Binding-site contacts:
Ligand atom O contacts residue PHE26 of chain 1.A at 3.4 Å.
Ligand atom O contacts residue LEU37 of chain 1.D at 3.5 Å.
Ligand atom O contacts residue PRO108 of chain 1.D at 3.2 Å (h-bond).
Ligand atom NH2 contacts residue GLU21 of chain 1.A at 2.8 Å (salt-bridge).
Ligand atom O contacts residue PHE26 of chain 1.A at 3.4 Å.
Ligand atom O contacts residue GLY27 of chain 1.D at 3.0 Å.
Ligand atom CD contacts residue LYS25 of chain 1.D at 3.4 Å.
Ligand atom CA contacts residue PHE26 of chain 1.A at 3.3 Å (hydrophobic).
Ligand atom NH1 contacts residue LYS22 of chain 1.D at 3.5 Å (salt-bridge).
Ligand atom N contacts residue GLY27 of chain 1.D at 2.9 Å (h-bond).
Ligand atom C contacts residue GLY27 of chain 1.D at 3.4 Å.
Ligand atom N contacts residue GLY27 of chain 1.D at 3.5 Å (h-bond).
Ligand atom O contacts residue HIS30 of chain 1.A at 3.5 Å (h-bond).
Ligand atom CD1 contacts residue TYR112 of chain 1.D at 3.5 Å (hydrophobic).
Ligand atom O contacts residue VAL109 of chain 1.D at 3.3 Å.
Ligand atom CE1 contacts residue ARG29 of chain 1.D at 3.4 Å.
Ligand atom CD2 contacts residue SER34 of chain 1.D at 3.2 Å.
Ligand atom CE2 contacts residue LYS38 of chain 1.D at 3.6 Å.
Ligand atom N contacts residue PHE26 of chain 1.A at 3.4 Å.
Ligand atom NH2 contacts residue LYS22 of chain 1.D at 3.1 Å (salt-bridge).
Ligand atom NH2 contacts residue GLU21 of chain 1.D at 3.5 Å (salt-bridge).
Ligand atom O contacts residue GLY27 of chain 1.D at 3.2 Å (h-bond).
Ligand atom CB contacts residue HIS30 of chain 1.A at 3.3 Å.
Ligand atom C contacts residue PHE26 of chain 1.A at 3.2 Å (hydrophobic).
Ligand atom CD contacts residue PHE26 of chain 1.D at 3.6 Å (hydrophobic).
Ligand atom OT contacts residue ARG29 of chain 1.D at 2.8 Å (salt-bridge).
Ligand atom CD2 contacts residue ARG29 of chain 1.D at 3.5 Å.
Ligand atom O contacts residue PHE26 of chain 1.D at 3.3 Å.
Ligand atom O contacts residue PHE26 of chain 1.A at 3.3 Å.
Ligand atom CB contacts residue SER34 of chain 1.D at 3.2 Å.
Ligand atom C contacts residue PRO108 of chain 1.D at 3.5 Å (hydrophobic).
Ligand atom CE1 contacts residue TYR112 of chain 1.D at 3.5 Å (hydrophobic).
Ligand atom O contacts residue SER28 of chain 1.D at 3.3 Å (h-bond).
Ligand atom CZ contacts residue LYS38 of chain 1.D at 3.2 Å.
Ligand atom CA contacts residue PRO108 of chain 1.D at 3.1 Å (hydrophobic).
Ligand atom C contacts residue GLY27 of chain 1.D at 3.5 Å.
Ligand atom NH1 contacts residue LYS25 of chain 1.D at 2.8 Å (salt-bridge).
Ligand atom C contacts residue PHE26 of chain 1.A at 3.5 Å (hydrophobic).
Ligand atom C1 contacts residue GLY27 of chain 1.D at 3.4 Å.
Ligand atom CE2 contacts residue SER34 of chain 1.D at 3.4 Å.

Sequence of chain 1.D:
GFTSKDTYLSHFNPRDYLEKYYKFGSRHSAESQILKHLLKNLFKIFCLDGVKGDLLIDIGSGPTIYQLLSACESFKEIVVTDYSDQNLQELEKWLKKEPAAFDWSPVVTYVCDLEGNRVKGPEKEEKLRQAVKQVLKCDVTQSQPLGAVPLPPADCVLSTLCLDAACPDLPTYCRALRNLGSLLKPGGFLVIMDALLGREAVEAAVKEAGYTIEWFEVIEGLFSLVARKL

A small-molecule ligand and the protein it binds are described below.
Small molecule (SMILES): CCCCCCN1CC(=O)N[C@@H](CC2=c3ccccc3=NC2)C(=O)N2CCC[C@H]2C(=O)N[C@H](C=O)CSCC(=O)N[C@@H](Cc2ccccc2)C(=O)N[C@@H](Cc2ccc(C(N)=O)cc2)C(=O)N[C@@H](CCCN=C(N)N)C(=O)NCC1=O

Sequence of chain 1.A:
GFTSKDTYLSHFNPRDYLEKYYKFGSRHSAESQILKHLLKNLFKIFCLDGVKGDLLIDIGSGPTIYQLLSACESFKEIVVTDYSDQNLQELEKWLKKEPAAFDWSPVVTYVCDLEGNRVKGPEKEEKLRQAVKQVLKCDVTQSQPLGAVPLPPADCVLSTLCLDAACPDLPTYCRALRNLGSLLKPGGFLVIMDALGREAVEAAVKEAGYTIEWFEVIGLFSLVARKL